A small-molecule ligand and the protein it binds are described below.
Small molecule (SMILES): O=c1c(O)c(-c2ccc(O)c(O)c2)oc2cc(O)c(O)c(O)c12

Sequence of chain 1.A:
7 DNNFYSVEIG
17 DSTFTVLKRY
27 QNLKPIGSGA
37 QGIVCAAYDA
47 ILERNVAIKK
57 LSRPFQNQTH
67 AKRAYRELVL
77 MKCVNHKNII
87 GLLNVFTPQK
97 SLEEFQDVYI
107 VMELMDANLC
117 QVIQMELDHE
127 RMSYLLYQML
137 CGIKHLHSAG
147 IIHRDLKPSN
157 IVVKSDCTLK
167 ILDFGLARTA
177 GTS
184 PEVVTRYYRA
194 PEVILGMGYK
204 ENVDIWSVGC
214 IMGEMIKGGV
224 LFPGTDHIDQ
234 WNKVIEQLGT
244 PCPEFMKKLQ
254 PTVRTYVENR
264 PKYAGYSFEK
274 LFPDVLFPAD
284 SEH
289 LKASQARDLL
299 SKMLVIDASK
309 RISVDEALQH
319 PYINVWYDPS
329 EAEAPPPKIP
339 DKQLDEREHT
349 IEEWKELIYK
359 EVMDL

Binding-site contacts:
Ligand atom O19 contacts residue MET108 of chain 1.A at 3.7 Å.
Ligand atom O22 contacts residue ASN114 of chain 1.A at 3.5 Å (h-bond).
Ligand atom O19 contacts residue ALA53 of chain 1.A at 3.7 Å.
Ligand atom C9 contacts residue ILE32 of chain 1.A at 3.9 Å (hydrophobic).
Ligand atom O18 contacts residue LYS55 of chain 1.A at 2.8 Å (salt-bridge).
Ligand atom C13 contacts residue VAL158 of chain 1.A at 3.8 Å (hydrophobic).
Ligand atom C10 contacts residue VAL158 of chain 1.A at 3.8 Å (hydrophobic).
Ligand atom O20 contacts residue LEU110 of chain 1.A at 3.8 Å.
Ligand atom O23 contacts residue ALA113 of chain 1.A at 3.4 Å.
Ligand atom C2 contacts residue ASP169 of chain 1.A at 3.5 Å.
Ligand atom O20 contacts residue ILE86 of chain 1.A at 3.8 Å.
Ligand atom C7 contacts residue LEU168 of chain 1.A at 3.4 Å (hydrophobic).
Ligand atom O17 contacts residue MET108 of chain 1.A at 3.3 Å (h-bond).
Ligand atom O20 contacts residue GLU109 of chain 1.A at 2.9 Å (salt-bridge).
Ligand atom O23 contacts residue ASP112 of chain 1.A at 3.6 Å.
Ligand atom C12 contacts residue LEU168 of chain 1.A at 3.5 Å (hydrophobic).
Ligand atom O19 contacts residue GLU109 of chain 1.A at 3.9 Å.
Ligand atom O20 contacts residue ALA53 of chain 1.A at 3.7 Å.
Ligand atom C3 contacts residue LYS55 of chain 1.A at 3.9 Å.
Ligand atom O17 contacts residue GLU73 of chain 1.A at 3.5 Å (salt-bridge).
Ligand atom C14 contacts residue VAL158 of chain 1.A at 4.0 Å (hydrophobic).
Ligand atom O21 contacts residue MET111 of chain 1.A at 2.7 Å (h-bond).
Ligand atom O19 contacts residue ILE86 of chain 1.A at 3.8 Å.
Ligand atom C5 contacts residue LEU168 of chain 1.A at 3.4 Å (hydrophobic).
Ligand atom O17 contacts residue ASP169 of chain 1.A at 3.7 Å.
Ligand atom C1 contacts residue VAL40 of chain 1.A at 3.7 Å (hydrophobic).
Ligand atom O20 contacts residue MET111 of chain 1.A at 3.5 Å (h-bond).
Ligand atom O18 contacts residue ASP169 of chain 1.A at 2.7 Å (salt-bridge).
Ligand atom C2 contacts residue VAL40 of chain 1.A at 4.0 Å (hydrophobic).
Ligand atom O19 contacts residue LEU168 of chain 1.A at 3.7 Å.
Ligand atom C3 contacts residue ASP169 of chain 1.A at 3.4 Å.
Ligand atom C11 contacts residue ALA53 of chain 1.A at 4.0 Å (hydrophobic).
Ligand atom O21 contacts residue LEU110 of chain 1.A at 3.5 Å.
Ligand atom C4 contacts residue MET108 of chain 1.A at 3.9 Å (hydrophobic).
Ligand atom O18 contacts residue GLU73 of chain 1.A at 3.2 Å (salt-bridge).
Ligand atom O23 contacts residue MET111 of chain 1.A at 3.5 Å (h-bond).
Ligand atom C6 contacts residue LEU168 of chain 1.A at 3.5 Å (hydrophobic).
Ligand atom O8 contacts residue LEU168 of chain 1.A at 3.9 Å.
Ligand atom C10 contacts residue ILE32 of chain 1.A at 4.0 Å (hydrophobic).
Ligand atom C5 contacts residue MET108 of chain 1.A at 3.7 Å (hydrophobic).